The small molecule below binds the protein below.
Small molecule (SMILES): CC(=O)NCC(=O)N[C@@H](CC(N)=O)C(=O)N[C@@H](CS)C(=O)N[C@@H](Cc1ccccc1)C(=O)N[C@@H](CO)C(=O)N[C@@H](CCCCN)C(=O)N1CCC[C@H]1C(=O)N[C@@H](C)C(=O)O

Binding-site contacts:
Ligand atom CD contacts residue PHE217 of chain 1.B at 3.2 Å (hydrophobic).
Ligand atom CA contacts residue ILE375 of chain 1.B at 3.4 Å (hydrophobic).
Ligand atom CA contacts residue TYR202 of chain 1.B at 3.3 Å (hydrophobic).
Ligand atom CB contacts residue HIS204 of chain 1.B at 3.4 Å.
Ligand atom OD1 contacts residue THR188 of chain 1.B at 2.8 Å (h-bond).
Ligand atom ND2 contacts residue MYA1 of chain 1.I at 3.0 Å (h-bond).
Ligand atom C contacts residue HIS204 of chain 1.B at 3.4 Å.
Ligand atom CA contacts residue HIS204 of chain 1.B at 3.4 Å.
Ligand atom C contacts residue TYR307 of chain 1.B at 3.2 Å (hydrophobic).
Ligand atom C contacts residue ILE375 of chain 1.B at 3.4 Å (hydrophobic).
Ligand atom NZ contacts residue ASP91 of chain 1.B at 2.5 Å (salt-bridge).
Ligand atom OG contacts residue HIS204 of chain 1.B at 3.0 Å (h-bond).
Ligand atom N contacts residue HIS204 of chain 1.B at 3.2 Å (h-bond).
Ligand atom CA contacts residue ILE375 of chain 1.B at 3.4 Å (hydrophobic).
Ligand atom N contacts residue ILE375 of chain 1.B at 2.5 Å (h-bond).
Ligand atom N contacts residue TYR307 of chain 1.B at 3.0 Å (h-bond).
Ligand atom CG contacts residue MYA1 of chain 1.I at 3.2 Å.
Ligand atom CZ contacts residue PHE94 of chain 1.B at 3.4 Å (hydrophobic).
Ligand atom O contacts residue GLY376 of chain 1.B at 3.2 Å.
Ligand atom OG contacts residue GLY378 of chain 1.B at 3.2 Å (h-bond).
Ligand atom O contacts residue GLN402 of chain 1.B at 2.7 Å (h-bond).
Ligand atom C contacts residue GLN402 of chain 1.B at 3.3 Å.
Ligand atom ND2 contacts residue THR188 of chain 1.B at 3.1 Å (h-bond).
Ligand atom CH3 contacts residue TYR307 of chain 1.B at 3.0 Å (hydrophobic).
Ligand atom O contacts residue TYR98 of chain 1.B at 2.9 Å (h-bond).
Ligand atom N contacts residue ASP377 of chain 1.B at 3.3 Å (salt-bridge).
Ligand atom N contacts residue TYR202 of chain 1.B at 2.8 Å (h-bond).
Ligand atom CE2 contacts residue SER311 of chain 1.B at 2.9 Å.
Ligand atom CG contacts residue ASP377 of chain 1.B at 3.2 Å.
Ligand atom O contacts residue ASP377 of chain 1.B at 2.9 Å (salt-bridge).
Ligand atom CH3 contacts residue TYR326 of chain 1.B at 3.3 Å (hydrophobic).
Ligand atom CH3 contacts residue LEU309 of chain 1.B at 3.2 Å (hydrophobic).
Ligand atom OG contacts residue GLY376 of chain 1.B at 3.4 Å.
Ligand atom NZ contacts residue ASP89 of chain 1.B at 2.9 Å (salt-bridge).
Ligand atom CE contacts residue ASP91 of chain 1.B at 3.2 Å.
Ligand atom CG contacts residue THR188 of chain 1.B at 3.3 Å.
Ligand atom OG contacts residue ASP377 of chain 1.B at 3.3 Å (salt-bridge).
Ligand atom SG contacts residue ASN379 of chain 1.B at 3.3 Å (h-bond).
Ligand atom O contacts residue HIS204 of chain 1.B at 3.3 Å.
Ligand atom OD1 contacts residue ALA189 of chain 1.B at 3.4 Å (h-bond).

Sequence of chain 1.B:
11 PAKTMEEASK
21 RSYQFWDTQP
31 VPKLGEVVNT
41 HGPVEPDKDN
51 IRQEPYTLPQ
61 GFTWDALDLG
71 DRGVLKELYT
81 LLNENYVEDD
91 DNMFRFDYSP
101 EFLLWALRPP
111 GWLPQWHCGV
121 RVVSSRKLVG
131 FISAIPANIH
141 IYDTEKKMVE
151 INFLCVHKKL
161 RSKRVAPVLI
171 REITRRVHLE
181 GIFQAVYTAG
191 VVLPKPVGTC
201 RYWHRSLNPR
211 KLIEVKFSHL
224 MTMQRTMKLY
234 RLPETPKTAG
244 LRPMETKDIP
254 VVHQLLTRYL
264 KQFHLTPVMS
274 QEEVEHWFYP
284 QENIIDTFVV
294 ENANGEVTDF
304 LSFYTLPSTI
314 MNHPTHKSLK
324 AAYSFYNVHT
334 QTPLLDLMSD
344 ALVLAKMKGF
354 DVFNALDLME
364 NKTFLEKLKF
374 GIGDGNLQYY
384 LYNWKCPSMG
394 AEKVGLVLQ